Binding-site contacts:
Ligand atom C06 contacts residue GLU296 of chain 1.B at 3.5 Å.
Ligand atom C08 contacts residue GLU296 of chain 1.B at 3.4 Å.
Ligand atom C24 contacts residue H4B1 of chain 1.J at 3.2 Å.
Ligand atom F12 contacts residue PRO269 of chain 1.B at 3.8 Å.
Ligand atom C05 contacts residue VAL271 of chain 1.B at 3.8 Å (hydrophobic).
Ligand atom C07 contacts residue PHE288 of chain 1.B at 3.5 Å (hydrophobic).
Ligand atom C03 contacts residue HEM1 of chain 1.I at 3.3 Å.
Ligand atom N21 contacts residue HEM1 of chain 1.I at 3.6 Å (h-bond).
Ligand atom C15 contacts residue GLU296 of chain 1.B at 3.8 Å.
Ligand atom C18 contacts residue ASP301 of chain 1.B at 3.6 Å.
Ligand atom C04 contacts residue HEM1 of chain 1.I at 3.8 Å.
Ligand atom C13 contacts residue TYR292 of chain 1.B at 3.5 Å (hydrophobic).
Ligand atom C12 contacts residue GLN182 of chain 1.B at 3.4 Å.
Ligand atom C18 contacts residue ARG300 of chain 1.B at 3.5 Å.
Ligand atom N02 contacts residue HEM1 of chain 1.I at 3.3 Å.
Ligand atom F13 contacts residue TYR292 of chain 1.B at 2.7 Å.
Ligand atom N02 contacts residue GLU296 of chain 1.B at 2.9 Å (salt-bridge).
Ligand atom N02 contacts residue TRP291 of chain 1.B at 2.5 Å (h-bond).
Ligand atom N01 contacts residue GLU296 of chain 1.B at 2.7 Å (salt-bridge).
Ligand atom F13 contacts residue TYR266 of chain 1.B at 3.5 Å.
Ligand atom C08 contacts residue HEM1 of chain 1.I at 3.5 Å.
Ligand atom C16 contacts residue GLU296 of chain 1.B at 3.3 Å.
Ligand atom N02 contacts residue TYR292 of chain 1.B at 3.7 Å.
Ligand atom C09 contacts residue VAL271 of chain 1.B at 3.5 Å (hydrophobic).
Ligand atom C16 contacts residue HEM1 of chain 1.I at 3.4 Å.
Ligand atom C11 contacts residue GLU296 of chain 1.B at 3.7 Å.
Ligand atom C13 contacts residue GLN182 of chain 1.B at 3.5 Å.
Ligand atom C02 contacts residue HEM1 of chain 1.I at 3.5 Å.
Ligand atom F13 contacts residue ASP301 of chain 1.B at 3.5 Å.
Ligand atom C17 contacts residue HEM1 of chain 1.I at 3.7 Å.
Ligand atom C18 contacts residue GLU296 of chain 1.B at 3.8 Å.
Ligand atom C02 contacts residue TRP291 of chain 1.B at 3.6 Å (hydrophobic).
Ligand atom C02 contacts residue GLU296 of chain 1.B at 3.6 Å.
Ligand atom F12 contacts residue TYR292 of chain 1.B at 3.8 Å.
Ligand atom F13 contacts residue GLN182 of chain 1.B at 3.3 Å.
Ligand atom F12 contacts residue GLN182 of chain 1.B at 2.7 Å.
Ligand atom C14 contacts residue ASP301 of chain 1.B at 3.6 Å.
Ligand atom C23 contacts residue ARG300 of chain 1.B at 3.5 Å.
Ligand atom C07 contacts residue HEM1 of chain 1.I at 3.3 Å.
Ligand atom C07 contacts residue GLY290 of chain 1.B at 3.7 Å.

Sequence of chain 1.B:
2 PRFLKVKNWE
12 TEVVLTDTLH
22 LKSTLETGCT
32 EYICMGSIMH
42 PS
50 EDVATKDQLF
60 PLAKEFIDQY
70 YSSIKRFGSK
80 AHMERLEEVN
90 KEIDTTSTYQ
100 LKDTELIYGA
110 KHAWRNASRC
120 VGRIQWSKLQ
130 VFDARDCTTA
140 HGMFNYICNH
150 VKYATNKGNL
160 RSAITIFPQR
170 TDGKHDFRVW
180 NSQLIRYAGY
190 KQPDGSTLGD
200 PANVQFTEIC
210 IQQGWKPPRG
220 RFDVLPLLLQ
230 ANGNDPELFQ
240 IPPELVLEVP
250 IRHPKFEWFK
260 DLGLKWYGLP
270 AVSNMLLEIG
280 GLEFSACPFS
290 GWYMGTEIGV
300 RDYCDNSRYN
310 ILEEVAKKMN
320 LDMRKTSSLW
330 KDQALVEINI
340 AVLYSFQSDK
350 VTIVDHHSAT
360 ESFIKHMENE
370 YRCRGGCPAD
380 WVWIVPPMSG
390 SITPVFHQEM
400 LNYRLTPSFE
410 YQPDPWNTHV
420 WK

The protein below binds the small molecule below.
Small molecule (SMILES): Cc1cc(N)nc(CCc2cc(CC[C@H]3CCN3C)cc(F)c2F)c1